Binding-site contacts:
Ligand atom C1 contacts residue ASN238 of chain 1.B at 1.4 Å.
Ligand atom O5 contacts residue ASN238 of chain 1.B at 2.4 Å (h-bond).
Ligand atom C2 contacts residue ARG125 of chain 1.B at 3.3 Å.
Ligand atom N2 contacts residue ARG125 of chain 1.B at 3.1 Å (salt-bridge).
Ligand atom C3 contacts residue ASN238 of chain 1.B at 3.5 Å.
Ligand atom N2 contacts residue ASN238 of chain 1.B at 2.7 Å (h-bond).
Ligand atom O5 contacts residue ASN236 of chain 1.B at 4.1 Å.
Ligand atom O3 contacts residue ARG125 of chain 1.B at 4.1 Å.
Ligand atom C7 contacts residue ARG125 of chain 1.B at 4.1 Å.
Ligand atom C1 contacts residue LEU216 of chain 1.B at 4.2 Å (hydrophobic).
Ligand atom C8 contacts residue ARG125 of chain 1.B at 4.0 Å.
Ligand atom C2 contacts residue ASN238 of chain 1.B at 2.1 Å.
Ligand atom O5 contacts residue ARG125 of chain 1.B at 4.0 Å.
Ligand atom C8 contacts residue LYS126 of chain 1.B at 4.4 Å.
Ligand atom O5 contacts residue LEU216 of chain 1.B at 4.3 Å.
Ligand atom C5 contacts residue ASN238 of chain 1.B at 3.6 Å.
Ligand atom C1 contacts residue ARG125 of chain 1.B at 3.4 Å.
Ligand atom C4 contacts residue ARG125 of chain 1.B at 4.1 Å.
Ligand atom C7 contacts residue ASN238 of chain 1.B at 3.3 Å.
Ligand atom O7 contacts residue ASN238 of chain 1.B at 3.6 Å.
Ligand atom C4 contacts residue ASN238 of chain 1.B at 3.8 Å.
Ligand atom C5 contacts residue ARG125 of chain 1.B at 4.1 Å.
Ligand atom C8 contacts residue ASN238 of chain 1.B at 3.8 Å.
Ligand atom O3 contacts residue ASN238 of chain 1.B at 4.4 Å.
Ligand atom C3 contacts residue ARG125 of chain 1.B at 3.2 Å.

Sequence of chain 1.B:
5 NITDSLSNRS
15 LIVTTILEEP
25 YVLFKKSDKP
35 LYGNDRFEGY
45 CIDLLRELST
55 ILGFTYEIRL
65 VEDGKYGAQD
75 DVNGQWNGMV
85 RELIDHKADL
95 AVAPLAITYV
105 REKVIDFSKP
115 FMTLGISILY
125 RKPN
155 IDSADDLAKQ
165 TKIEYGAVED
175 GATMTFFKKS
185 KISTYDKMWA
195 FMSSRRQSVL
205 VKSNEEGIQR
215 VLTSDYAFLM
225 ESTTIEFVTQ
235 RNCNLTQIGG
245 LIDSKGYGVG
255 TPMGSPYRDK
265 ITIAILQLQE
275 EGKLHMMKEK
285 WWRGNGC

A small-molecule ligand and the protein it binds are described below.
Small molecule (SMILES): CC(=O)N[C@@H]1[C@@H](O)[C@H](O)[C@@H](CO)O[C@H]1O